Sequence of chain 1.D:
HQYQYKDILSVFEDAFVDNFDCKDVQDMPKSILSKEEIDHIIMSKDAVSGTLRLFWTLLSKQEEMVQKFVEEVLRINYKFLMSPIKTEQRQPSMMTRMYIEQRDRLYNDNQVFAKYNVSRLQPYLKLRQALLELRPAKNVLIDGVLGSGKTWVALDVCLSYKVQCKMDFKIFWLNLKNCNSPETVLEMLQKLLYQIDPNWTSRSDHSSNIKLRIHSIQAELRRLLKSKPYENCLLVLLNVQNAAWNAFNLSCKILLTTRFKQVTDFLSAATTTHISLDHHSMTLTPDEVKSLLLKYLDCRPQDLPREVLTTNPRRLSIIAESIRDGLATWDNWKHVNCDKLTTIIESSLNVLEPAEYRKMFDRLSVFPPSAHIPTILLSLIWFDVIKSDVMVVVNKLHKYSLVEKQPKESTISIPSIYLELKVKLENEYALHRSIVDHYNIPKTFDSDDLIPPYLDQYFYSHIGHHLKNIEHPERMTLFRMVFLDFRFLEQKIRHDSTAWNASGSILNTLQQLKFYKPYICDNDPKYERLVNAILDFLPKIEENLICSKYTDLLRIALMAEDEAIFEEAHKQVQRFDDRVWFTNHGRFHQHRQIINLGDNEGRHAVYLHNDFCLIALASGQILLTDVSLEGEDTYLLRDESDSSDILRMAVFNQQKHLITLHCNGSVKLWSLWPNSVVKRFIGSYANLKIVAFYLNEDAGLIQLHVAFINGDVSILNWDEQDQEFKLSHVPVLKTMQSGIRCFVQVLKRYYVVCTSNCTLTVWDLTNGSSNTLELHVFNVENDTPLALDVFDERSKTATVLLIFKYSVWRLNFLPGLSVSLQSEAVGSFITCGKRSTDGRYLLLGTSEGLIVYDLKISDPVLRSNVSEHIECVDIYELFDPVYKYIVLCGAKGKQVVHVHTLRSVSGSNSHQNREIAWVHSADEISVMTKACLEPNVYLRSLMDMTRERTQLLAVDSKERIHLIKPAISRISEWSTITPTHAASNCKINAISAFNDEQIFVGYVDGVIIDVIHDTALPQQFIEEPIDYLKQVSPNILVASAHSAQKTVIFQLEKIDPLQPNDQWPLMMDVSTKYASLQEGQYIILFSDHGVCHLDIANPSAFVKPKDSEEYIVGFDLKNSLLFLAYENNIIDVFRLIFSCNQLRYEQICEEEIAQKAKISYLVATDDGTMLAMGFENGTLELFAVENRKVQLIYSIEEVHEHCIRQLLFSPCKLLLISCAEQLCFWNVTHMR

The small molecule below binds the protein below.
Small molecule (SMILES): Nc1ncnc2c1ncn2[C@H]1C[C@H](O)[C@@H](CO[P](=O)(O)O[P](=O)(O)OP(=O)(O)O)O1

Binding-site contacts:
Ligand atom O1G contacts residue GLY154 of chain 1.D at 2.8 Å (h-bond).
Ligand atom PA contacts residue TRP159 of chain 1.D at 3.5 Å.
Ligand atom PB contacts residue LYS157 of chain 1.D at 3.4 Å.
Ligand atom N6 contacts residue SER126 of chain 1.D at 3.3 Å (h-bond).
Ligand atom O2G contacts residue LYS157 of chain 1.D at 3.2 Å (salt-bridge).
Ligand atom O1A contacts residue THR158 of chain 1.D at 2.5 Å (h-bond).
Ligand atom PG contacts residue LYS157 of chain 1.D at 3.0 Å.
Ligand atom C2 contacts residue LEU300 of chain 1.D at 3.3 Å (hydrophobic).
Ligand atom C2 contacts residue ASN124 of chain 1.D at 3.4 Å.
Ligand atom O3G contacts residue ARG322 of chain 1.D at 3.4 Å (salt-bridge).
Ligand atom O2B contacts residue THR158 of chain 1.D at 2.6 Å (h-bond).
Ligand atom O3B contacts residue GLY154 of chain 1.D at 3.0 Å (h-bond).
Ligand atom O1G contacts residue LYS157 of chain 1.D at 3.2 Å (salt-bridge).
Ligand atom N7 contacts residue TRP159 of chain 1.D at 3.7 Å.
Ligand atom C8 contacts residue GLY156 of chain 1.D at 3.6 Å.
Ligand atom O5' contacts residue ARG322 of chain 1.D at 2.9 Å (salt-bridge).
Ligand atom O1B contacts residue THR158 of chain 1.D at 2.7 Å (h-bond).
Ligand atom PB contacts residue THR158 of chain 1.D at 3.2 Å.
Ligand atom O2G contacts residue ARG267 of chain 1.D at 3.2 Å (salt-bridge).
Ligand atom O1A contacts residue TRP159 of chain 1.D at 2.9 Å (h-bond).
Ligand atom O2A contacts residue GLY156 of chain 1.D at 3.0 Å.
Ligand atom O3B contacts residue LYS157 of chain 1.D at 2.2 Å (salt-bridge).
Ligand atom O2B contacts residue GLY156 of chain 1.D at 3.1 Å.
Ligand atom O2A contacts residue THR158 of chain 1.D at 3.6 Å (h-bond).
Ligand atom N1 contacts residue ASN124 of chain 1.D at 3.2 Å.
Ligand atom C4 contacts residue PRO321 of chain 1.D at 3.5 Å (hydrophobic).
Ligand atom O3' contacts residue TRP159 of chain 1.D at 3.5 Å.
Ligand atom N1 contacts residue VAL125 of chain 1.D at 3.2 Å (h-bond).
Ligand atom C3' contacts residue TRP159 of chain 1.D at 3.3 Å (hydrophobic).
Ligand atom C1' contacts residue PRO321 of chain 1.D at 3.4 Å (hydrophobic).
Ligand atom C5' contacts residue TRP159 of chain 1.D at 3.5 Å (hydrophobic).
Ligand atom PG contacts residue ARG267 of chain 1.D at 3.5 Å.
Ligand atom O1G contacts residue ARG267 of chain 1.D at 2.9 Å (salt-bridge).
Ligand atom N9 contacts residue PRO321 of chain 1.D at 3.1 Å.
Ligand atom PA contacts residue THR158 of chain 1.D at 3.4 Å.
Ligand atom O2G contacts residue ASN246 of chain 1.D at 3.3 Å (h-bond).
Ligand atom C8 contacts residue PRO321 of chain 1.D at 3.3 Å (hydrophobic).
Ligand atom O2B contacts residue LYS157 of chain 1.D at 2.5 Å (salt-bridge).
Ligand atom O2A contacts residue TRP159 of chain 1.D at 2.8 Å.
Ligand atom C5' contacts residue ARG322 of chain 1.D at 3.4 Å.